A small-molecule ligand and the protein it binds are described below.
Small molecule (SMILES): Cc1cc(CCCCCCCOc2ccc(C3=N[C@@H](C)CO3)cc2)on1

Binding-site contacts:
Ligand atom C5B contacts residue LEU106 of chain 15.A at 3.5 Å (hydrophobic).
Ligand atom C6B contacts residue TYR197 of chain 15.A at 3.6 Å (hydrophobic).
Ligand atom C7C contacts residue TYR197 of chain 15.A at 3.8 Å (hydrophobic).
Ligand atom O1 contacts residue VAL188 of chain 15.A at 3.8 Å.
Ligand atom C6B contacts residue LEU106 of chain 15.A at 3.9 Å (hydrophobic).
Ligand atom C31 contacts residue ALA150 of chain 15.A at 3.5 Å (hydrophobic).
Ligand atom C2C contacts residue VAL188 of chain 15.A at 3.2 Å (hydrophobic).
Ligand atom O1 contacts residue TYR152 of chain 15.A at 3.9 Å.
Ligand atom C1B contacts residue MET221 of chain 15.A at 3.8 Å (hydrophobic).
Ligand atom C31 contacts residue PRO174 of chain 15.A at 3.4 Å (hydrophobic).
Ligand atom CM1 contacts residue SER107 of chain 15.A at 3.9 Å.
Ligand atom C4 contacts residue PHE186 of chain 15.A at 3.6 Å (hydrophobic).
Ligand atom C3C contacts residue VAL188 of chain 15.A at 3.3 Å (hydrophobic).
Ligand atom C4B contacts residue LEU106 of chain 15.A at 3.7 Å (hydrophobic).
Ligand atom N2 contacts residue PHE186 of chain 15.A at 3.7 Å.
Ligand atom C5C contacts residue TYR128 of chain 15.A at 3.5 Å (hydrophobic).
Ligand atom C31 contacts residue VAL176 of chain 15.A at 3.3 Å (hydrophobic).
Ligand atom C6C contacts residue VAL191 of chain 15.A at 3.2 Å (hydrophobic).
Ligand atom C4C contacts residue TYR152 of chain 15.A at 3.8 Å (hydrophobic).
Ligand atom O1B contacts residue TYR128 of chain 15.A at 3.9 Å.
Ligand atom C31 contacts residue SER175 of chain 15.A at 3.6 Å.
Ligand atom C3 contacts residue PRO174 of chain 15.A at 3.8 Å (hydrophobic).
Ligand atom C5B contacts residue TYR197 of chain 15.A at 3.7 Å (hydrophobic).
Ligand atom O1 contacts residue ALA24 of chain 15.C at 3.6 Å.
Ligand atom C7C contacts residue TYR128 of chain 15.A at 3.6 Å (hydrophobic).
Ligand atom O1 contacts residue PHE186 of chain 15.A at 3.5 Å.
Ligand atom C6C contacts residue MET221 of chain 15.A at 3.7 Å (hydrophobic).
Ligand atom C2B contacts residue MET221 of chain 15.A at 3.5 Å (hydrophobic).
Ligand atom C5 contacts residue PHE186 of chain 15.A at 3.5 Å (hydrophobic).
Ligand atom C4 contacts residue MET224 of chain 15.A at 3.8 Å (hydrophobic).
Ligand atom C3C contacts residue TYR128 of chain 15.A at 3.9 Å (hydrophobic).
Ligand atom C5 contacts residue TYR152 of chain 15.A at 3.8 Å (hydrophobic).
Ligand atom C4A contacts residue ASN219 of chain 15.A at 3.5 Å.
Ligand atom C3B contacts residue MET221 of chain 15.A at 3.8 Å (hydrophobic).
Ligand atom C4 contacts residue TYR152 of chain 15.A at 3.9 Å (hydrophobic).
Ligand atom C3 contacts residue PHE186 of chain 15.A at 3.8 Å (hydrophobic).
Ligand atom C5C contacts residue ILE104 of chain 15.A at 3.8 Å (hydrophobic).
Ligand atom N2 contacts residue ALA24 of chain 15.C at 3.4 Å.
Ligand atom O1B contacts residue MET221 of chain 15.A at 3.4 Å.
Ligand atom N3A contacts residue ASN219 of chain 15.A at 3.0 Å (h-bond).

Sequence of chain 15.A:
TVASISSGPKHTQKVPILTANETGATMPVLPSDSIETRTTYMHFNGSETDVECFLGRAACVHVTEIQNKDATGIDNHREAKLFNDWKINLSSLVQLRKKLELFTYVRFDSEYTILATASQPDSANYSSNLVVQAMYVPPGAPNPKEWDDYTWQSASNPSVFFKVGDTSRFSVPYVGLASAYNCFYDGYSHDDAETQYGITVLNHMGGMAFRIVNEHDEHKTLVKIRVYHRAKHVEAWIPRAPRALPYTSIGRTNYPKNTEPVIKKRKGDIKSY

Sequence of chain 15.C:
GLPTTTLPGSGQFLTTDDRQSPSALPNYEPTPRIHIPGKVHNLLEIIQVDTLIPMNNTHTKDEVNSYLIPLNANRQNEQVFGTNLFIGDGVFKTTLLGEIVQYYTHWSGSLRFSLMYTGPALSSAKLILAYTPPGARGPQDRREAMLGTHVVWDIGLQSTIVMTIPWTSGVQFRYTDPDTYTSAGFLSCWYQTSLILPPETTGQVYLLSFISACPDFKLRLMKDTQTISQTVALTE